Binding-site contacts:
Ligand atom C2 contacts residue ARG369 of chain 1.A at 4.5 Å.
Ligand atom C3 contacts residue ARG369 of chain 1.A at 4.1 Å.
Ligand atom C7 contacts residue ASN395 of chain 1.A at 2.9 Å.
Ligand atom C1 contacts residue ARG369 of chain 1.A at 4.1 Å.
Ligand atom C2 contacts residue ASN395 of chain 1.A at 2.8 Å.
Ligand atom C8 contacts residue ASN395 of chain 1.A at 3.4 Å.
Ligand atom O3 contacts residue LEU307 of chain 1.A at 3.9 Å.
Ligand atom C3 contacts residue ASN395 of chain 1.A at 3.6 Å.
Ligand atom O7 contacts residue ASN395 of chain 1.A at 3.0 Å (h-bond).
Ligand atom C1 contacts residue ASN395 of chain 1.A at 1.4 Å.
Ligand atom C6 contacts residue ASN395 of chain 1.A at 4.5 Å.
Ligand atom N2 contacts residue ASN395 of chain 1.A at 3.2 Å.
Ligand atom C4 contacts residue ASN395 of chain 1.A at 3.9 Å.
Ligand atom C8 contacts residue ARG372 of chain 1.A at 3.5 Å.
Ligand atom C5 contacts residue ASN395 of chain 1.A at 3.2 Å.
Ligand atom O5 contacts residue ASN395 of chain 1.A at 2.4 Å (h-bond).

Sequence of chain 1.A:
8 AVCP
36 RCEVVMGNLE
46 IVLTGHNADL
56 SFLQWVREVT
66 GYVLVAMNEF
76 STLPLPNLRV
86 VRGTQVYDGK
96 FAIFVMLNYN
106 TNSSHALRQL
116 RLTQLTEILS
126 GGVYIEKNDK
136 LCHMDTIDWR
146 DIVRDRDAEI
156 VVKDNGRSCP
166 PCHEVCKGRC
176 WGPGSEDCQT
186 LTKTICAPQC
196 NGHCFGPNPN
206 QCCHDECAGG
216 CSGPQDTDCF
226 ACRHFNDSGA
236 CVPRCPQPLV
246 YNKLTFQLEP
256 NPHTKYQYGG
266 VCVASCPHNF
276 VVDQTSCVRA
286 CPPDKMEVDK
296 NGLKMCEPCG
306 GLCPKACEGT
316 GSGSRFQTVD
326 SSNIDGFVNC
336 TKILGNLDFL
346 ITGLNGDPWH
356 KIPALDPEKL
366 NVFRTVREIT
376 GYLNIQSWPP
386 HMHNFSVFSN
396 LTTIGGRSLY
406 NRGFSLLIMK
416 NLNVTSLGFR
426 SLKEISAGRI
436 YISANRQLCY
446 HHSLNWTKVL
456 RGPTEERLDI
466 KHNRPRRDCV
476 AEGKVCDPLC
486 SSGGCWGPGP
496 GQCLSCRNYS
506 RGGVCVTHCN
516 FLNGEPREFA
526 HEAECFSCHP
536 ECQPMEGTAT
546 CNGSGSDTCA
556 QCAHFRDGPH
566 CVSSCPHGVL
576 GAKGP

This small molecule binds to this protein.
Small molecule (SMILES): CC(=O)N[C@@H]1[C@@H](O)[C@H](O)[C@@H](CO)O[C@H]1O